Binding-site contacts:
Ligand atom O1B contacts residue LYS68 of chain 33.B at 3.9 Å.
Ligand atom C11 contacts residue PHE270 of chain 33.B at 3.8 Å (hydrophobic).
Ligand atom O8 contacts residue GLN278 of chain 33.B at 3.5 Å (h-bond).
Ligand atom O1B contacts residue THR276 of chain 33.B at 3.7 Å.
Ligand atom O1A contacts residue SER274 of chain 33.B at 2.6 Å (h-bond).
Ligand atom C6 contacts residue ASN272 of chain 33.B at 3.6 Å.
Ligand atom O8 contacts residue LYS68 of chain 33.B at 3.4 Å.
Ligand atom O1A contacts residue LYS68 of chain 33.B at 2.9 Å.
Ligand atom O8 contacts residue ASN272 of chain 33.B at 3.5 Å (h-bond).
Ligand atom O9 contacts residue LYS68 of chain 33.B at 2.9 Å (salt-bridge).
Ligand atom C11 contacts residue PHE65 of chain 33.B at 3.8 Å (hydrophobic).
Ligand atom C11 contacts residue PHE75 of chain 33.C at 2.3 Å (hydrophobic).
Ligand atom N5 contacts residue GLN278 of chain 33.B at 3.9 Å.
Ligand atom O7 contacts residue LEU62 of chain 33.B at 3.8 Å.
Ligand atom C11 contacts residue LEU62 of chain 33.B at 4.1 Å (hydrophobic).
Ligand atom C7 contacts residue GLN278 of chain 33.B at 3.8 Å.
Ligand atom O1B contacts residue SER274 of chain 33.B at 4.1 Å.
Ligand atom O10 contacts residue PHE75 of chain 33.C at 3.0 Å.
Ligand atom C10 contacts residue PHE75 of chain 33.C at 3.1 Å (hydrophobic).
Ligand atom O9 contacts residue GLN278 of chain 33.B at 4.0 Å.
Ligand atom C11 contacts residue HIS138 of chain 33.A at 3.5 Å.
Ligand atom C11 contacts residue ASN272 of chain 33.B at 3.6 Å.
Ligand atom C4 contacts residue ASN272 of chain 33.B at 4.1 Å.
Ligand atom C11 contacts residue THR276 of chain 33.B at 3.3 Å.
Ligand atom C8 contacts residue GLN278 of chain 33.B at 3.6 Å.
Ligand atom C9 contacts residue LEU67 of chain 33.B at 4.1 Å (hydrophobic).
Ligand atom C11 contacts residue GLN278 of chain 33.B at 3.5 Å.
Ligand atom C10 contacts residue ASN272 of chain 33.B at 4.0 Å.
Ligand atom C1 contacts residue LYS68 of chain 33.B at 3.7 Å.
Ligand atom N5 contacts residue ASN272 of chain 33.B at 3.2 Å (h-bond).
Ligand atom C5 contacts residue ASN272 of chain 33.B at 4.1 Å.
Ligand atom O9 contacts residue LEU67 of chain 33.B at 3.3 Å.
Ligand atom C1 contacts residue ASN272 of chain 33.B at 3.8 Å.
Ligand atom C11 contacts residue SER274 of chain 33.B at 4.0 Å.
Ligand atom C9 contacts residue GLN278 of chain 33.B at 3.2 Å.
Ligand atom O1B contacts residue ASN272 of chain 33.B at 3.4 Å (h-bond).
Ligand atom C1 contacts residue SER274 of chain 33.B at 3.7 Å.
Ligand atom O10 contacts residue LEU62 of chain 33.B at 4.0 Å.
Ligand atom C9 contacts residue LYS68 of chain 33.B at 3.8 Å.
Ligand atom C10 contacts residue GLN278 of chain 33.B at 4.0 Å.

A small-molecule ligand and the protein it binds are described below.
Small molecule (SMILES): CC(=O)N[C@H]1[C@H]([C@H](O)[C@H](O)CO)O[C@@](O[C@H](CO)[C@@H](O)[C@@H]2O[C@@H](C(=O)O)C[C@H](O)[C@H]2NC(C)=O)(C(=O)O)C[C@@H]1O

Sequence of chain 33.B:
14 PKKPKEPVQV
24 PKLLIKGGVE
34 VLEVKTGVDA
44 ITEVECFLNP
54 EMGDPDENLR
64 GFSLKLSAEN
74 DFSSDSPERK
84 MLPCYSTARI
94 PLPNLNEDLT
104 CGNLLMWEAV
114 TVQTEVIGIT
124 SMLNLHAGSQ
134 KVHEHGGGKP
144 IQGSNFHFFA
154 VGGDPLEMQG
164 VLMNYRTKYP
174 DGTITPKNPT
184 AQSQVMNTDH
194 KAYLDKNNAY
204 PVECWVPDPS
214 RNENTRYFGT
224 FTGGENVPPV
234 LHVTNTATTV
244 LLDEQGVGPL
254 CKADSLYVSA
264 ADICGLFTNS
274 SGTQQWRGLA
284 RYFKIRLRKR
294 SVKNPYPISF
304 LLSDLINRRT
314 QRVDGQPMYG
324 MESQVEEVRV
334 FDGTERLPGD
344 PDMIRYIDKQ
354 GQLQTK

Sequence of chain 33.C:
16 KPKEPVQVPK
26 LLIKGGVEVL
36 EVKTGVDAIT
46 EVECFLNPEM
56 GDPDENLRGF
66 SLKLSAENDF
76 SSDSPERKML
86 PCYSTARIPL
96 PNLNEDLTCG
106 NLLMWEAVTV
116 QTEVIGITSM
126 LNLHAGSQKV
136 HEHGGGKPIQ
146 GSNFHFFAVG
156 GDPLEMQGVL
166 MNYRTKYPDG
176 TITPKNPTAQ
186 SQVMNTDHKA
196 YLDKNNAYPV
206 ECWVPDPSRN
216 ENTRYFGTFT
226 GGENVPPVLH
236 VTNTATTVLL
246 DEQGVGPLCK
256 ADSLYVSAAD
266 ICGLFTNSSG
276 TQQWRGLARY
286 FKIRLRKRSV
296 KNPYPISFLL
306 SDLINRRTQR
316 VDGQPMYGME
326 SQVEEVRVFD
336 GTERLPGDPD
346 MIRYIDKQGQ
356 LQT

Sequence of chain 33.A:
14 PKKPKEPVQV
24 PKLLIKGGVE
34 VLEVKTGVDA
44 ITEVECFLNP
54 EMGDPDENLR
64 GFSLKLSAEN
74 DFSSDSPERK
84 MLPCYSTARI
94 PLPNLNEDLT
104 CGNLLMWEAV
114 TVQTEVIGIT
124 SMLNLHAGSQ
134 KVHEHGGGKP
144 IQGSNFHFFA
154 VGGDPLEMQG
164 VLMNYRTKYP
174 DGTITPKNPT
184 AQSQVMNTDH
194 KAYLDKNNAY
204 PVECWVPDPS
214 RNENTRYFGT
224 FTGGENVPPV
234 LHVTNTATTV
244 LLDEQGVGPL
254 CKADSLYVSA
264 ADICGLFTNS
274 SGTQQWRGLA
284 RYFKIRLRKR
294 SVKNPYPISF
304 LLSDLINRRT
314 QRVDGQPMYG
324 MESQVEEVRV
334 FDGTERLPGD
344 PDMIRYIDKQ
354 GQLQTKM